Sequence of chain 1.A:
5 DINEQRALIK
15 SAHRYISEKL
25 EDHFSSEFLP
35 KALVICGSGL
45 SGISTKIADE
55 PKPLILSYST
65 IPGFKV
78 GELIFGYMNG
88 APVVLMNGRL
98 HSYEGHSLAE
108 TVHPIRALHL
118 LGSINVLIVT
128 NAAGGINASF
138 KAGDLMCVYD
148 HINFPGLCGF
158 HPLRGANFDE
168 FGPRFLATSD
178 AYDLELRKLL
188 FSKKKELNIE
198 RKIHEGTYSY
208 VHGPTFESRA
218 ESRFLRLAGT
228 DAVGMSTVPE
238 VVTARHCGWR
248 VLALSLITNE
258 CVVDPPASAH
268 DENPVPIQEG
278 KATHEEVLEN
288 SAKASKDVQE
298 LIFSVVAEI

A small-molecule ligand and the protein it binds are described below.
Small molecule (SMILES): O=c1[nH]cnc2nc[nH]c12

Binding-site contacts:
Ligand atom N7 contacts residue ASN256 of chain 1.A at 2.5 Å (h-bond).
Ligand atom C2 contacts residue GLY231 of chain 1.A at 4.1 Å.
Ligand atom C8 contacts residue ASN256 of chain 1.A at 3.4 Å.
Ligand atom C5 contacts residue VAL230 of chain 1.A at 4.1 Å (hydrophobic).
Ligand atom C8 contacts residue ALA130 of chain 1.A at 3.7 Å (hydrophobic).
Ligand atom N3 contacts residue GLY231 of chain 1.A at 3.6 Å.
Ligand atom N9 contacts residue ALA130 of chain 1.A at 3.9 Å.
Ligand atom C8 contacts residue THR255 of chain 1.A at 3.2 Å.
Ligand atom C6 contacts residue GLY131 of chain 1.A at 3.7 Å.
Ligand atom C8 contacts residue GLY131 of chain 1.A at 3.8 Å.
Ligand atom C6 contacts residue ASN256 of chain 1.A at 3.8 Å.
Ligand atom C6 contacts residue GLU214 of chain 1.A at 3.5 Å.
Ligand atom N7 contacts residue VAL284 of chain 1.A at 4.1 Å.
Ligand atom C4 contacts residue GLY131 of chain 1.A at 3.9 Å.
Ligand atom C2 contacts residue MET232 of chain 1.A at 3.9 Å (hydrophobic).
Ligand atom N7 contacts residue ALA130 of chain 1.A at 3.6 Å.
Ligand atom C8 contacts residue ALA129 of chain 1.A at 4.0 Å (hydrophobic).
Ligand atom C5 contacts residue ASN256 of chain 1.A at 3.7 Å.
Ligand atom C5 contacts residue PHE213 of chain 1.A at 4.0 Å (hydrophobic).
Ligand atom N1 contacts residue PHE213 of chain 1.A at 3.9 Å.
Ligand atom N1 contacts residue VAL230 of chain 1.A at 3.8 Å.
Ligand atom C6 contacts residue PHE213 of chain 1.A at 3.7 Å (hydrophobic).
Ligand atom C5 contacts residue GLY131 of chain 1.A at 3.4 Å.
Ligand atom C5 contacts residue ALA130 of chain 1.A at 4.0 Å (hydrophobic).
Ligand atom O6 contacts residue ASN256 of chain 1.A at 2.9 Å (h-bond).
Ligand atom N9 contacts residue ALA129 of chain 1.A at 3.6 Å.
Ligand atom N1 contacts residue GLU214 of chain 1.A at 2.6 Å (salt-bridge).
Ligand atom C4 contacts residue VAL230 of chain 1.A at 3.7 Å (hydrophobic).
Ligand atom N3 contacts residue VAL230 of chain 1.A at 3.6 Å (h-bond).
Ligand atom C2 contacts residue GLU214 of chain 1.A at 3.2 Å.
Ligand atom C8 contacts residue VAL284 of chain 1.A at 3.9 Å (hydrophobic).
Ligand atom N9 contacts residue GLY131 of chain 1.A at 4.1 Å.
Ligand atom O6 contacts residue GLU214 of chain 1.A at 3.4 Å (salt-bridge).
Ligand atom O6 contacts residue PHE213 of chain 1.A at 3.9 Å.
Ligand atom N3 contacts residue MET232 of chain 1.A at 3.7 Å.
Ligand atom N7 contacts residue THR255 of chain 1.A at 3.4 Å (h-bond).
Ligand atom O6 contacts residue GLY131 of chain 1.A at 3.5 Å.
Ligand atom O6 contacts residue CYS258 of chain 1.A at 3.6 Å.
Ligand atom N7 contacts residue GLY131 of chain 1.A at 3.3 Å (h-bond).
Ligand atom C2 contacts residue VAL230 of chain 1.A at 3.7 Å (hydrophobic).